Sequence of chain 1.A:
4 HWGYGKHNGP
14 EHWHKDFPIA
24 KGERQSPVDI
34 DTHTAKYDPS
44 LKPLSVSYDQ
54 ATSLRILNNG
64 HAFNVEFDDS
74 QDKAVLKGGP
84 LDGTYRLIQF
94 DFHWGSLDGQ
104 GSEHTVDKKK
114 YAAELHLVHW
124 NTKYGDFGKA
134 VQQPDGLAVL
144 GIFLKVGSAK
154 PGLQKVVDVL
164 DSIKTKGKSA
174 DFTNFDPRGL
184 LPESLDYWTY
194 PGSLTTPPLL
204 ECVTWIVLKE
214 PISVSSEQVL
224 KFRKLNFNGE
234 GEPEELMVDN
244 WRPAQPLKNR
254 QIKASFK

This protein binds this small molecule.
Small molecule (SMILES): O[n+]1ccccc1S

Binding-site contacts:
Ligand atom C5 contacts residue THR199 of chain 1.A at 4.3 Å.
Ligand atom S7 contacts residue HIS119 of chain 1.A at 3.1 Å (h-bond).
Ligand atom C5 contacts residue LEU197 of chain 1.A at 4.0 Å (hydrophobic).
Ligand atom C6 contacts residue GLN92 of chain 1.A at 4.2 Å.
Ligand atom C3 contacts residue GLN92 of chain 1.A at 3.7 Å.
Ligand atom C4 contacts residue ASP94 of chain 1.A at 4.1 Å.
Ligand atom C1 contacts residue ZN1 of chain 1.B at 3.1 Å.
Ligand atom C5 contacts residue GLN92 of chain 1.A at 3.8 Å.
Ligand atom N2 contacts residue ASP94 of chain 1.A at 3.1 Å (salt-bridge).
Ligand atom C1 contacts residue GLN92 of chain 1.A at 4.4 Å.
Ligand atom O8 contacts residue HIS119 of chain 1.A at 4.3 Å.
Ligand atom C5 contacts residue ASP94 of chain 1.A at 4.4 Å.
Ligand atom O8 contacts residue ASP94 of chain 1.A at 3.1 Å (salt-bridge).
Ligand atom C3 contacts residue ASP94 of chain 1.A at 3.5 Å.
Ligand atom C1 contacts residue THR199 of chain 1.A at 4.2 Å.
Ligand atom C6 contacts residue VAL121 of chain 1.A at 3.6 Å (hydrophobic).
Ligand atom C3 contacts residue THR199 of chain 1.A at 3.5 Å.
Ligand atom C1 contacts residue VAL121 of chain 1.A at 4.0 Å (hydrophobic).
Ligand atom C6 contacts residue ZN1 of chain 1.B at 4.5 Å.
Ligand atom C1 contacts residue ASP94 of chain 1.A at 3.3 Å.
Ligand atom N2 contacts residue GLN92 of chain 1.A at 4.2 Å.
Ligand atom O8 contacts residue THR198 of chain 1.A at 4.4 Å.
Ligand atom C6 contacts residue LEU197 of chain 1.A at 3.6 Å (hydrophobic).
Ligand atom S7 contacts residue ZN1 of chain 1.B at 2.4 Å.
Ligand atom C6 contacts residue THR199 of chain 1.A at 4.5 Å.
Ligand atom C6 contacts residue ASP94 of chain 1.A at 3.9 Å.
Ligand atom N2 contacts residue THR199 of chain 1.A at 3.6 Å (h-bond).
Ligand atom N2 contacts residue ZN1 of chain 1.B at 3.0 Å.
Ligand atom S7 contacts residue ASP94 of chain 1.A at 3.7 Å.
Ligand atom C4 contacts residue THR199 of chain 1.A at 3.9 Å.
Ligand atom O8 contacts residue THR199 of chain 1.A at 3.6 Å.
Ligand atom C3 contacts residue ZN1 of chain 1.B at 4.2 Å.
Ligand atom O8 contacts residue ZN1 of chain 1.B at 2.1 Å.
Ligand atom C4 contacts residue GLN92 of chain 1.A at 3.4 Å.
Ligand atom S7 contacts residue VAL121 of chain 1.A at 3.8 Å.
Ligand atom O8 contacts residue HIS96 of chain 1.A at 3.1 Å (h-bond).
Ligand atom C1 contacts residue LEU197 of chain 1.A at 4.4 Å (hydrophobic).
Ligand atom N2 contacts residue HIS96 of chain 1.A at 4.5 Å.